Binding-site contacts:
Ligand atom C1 contacts residue VAL414 of chain 1.A at 4.3 Å (hydrophobic).
Ligand atom O7 contacts residue SER381 of chain 1.A at 4.3 Å.
Ligand atom C1 contacts residue ARG412 of chain 1.A at 3.8 Å.
Ligand atom O7 contacts residue ASN301 of chain 1.A at 4.1 Å.
Ligand atom C7 contacts residue ASN301 of chain 1.A at 4.3 Å.
Ligand atom C8 contacts residue SER303 of chain 1.A at 3.6 Å.
Ligand atom C2 contacts residue GLN263 of chain 1.A at 4.1 Å.
Ligand atom C1 contacts residue ASN265 of chain 1.A at 1.4 Å.
Ligand atom C4 contacts residue ASN265 of chain 1.A at 4.2 Å.
Ligand atom C8 contacts residue ILE302 of chain 1.A at 4.0 Å (hydrophobic).
Ligand atom O7 contacts residue ASN265 of chain 1.A at 3.6 Å (h-bond).
Ligand atom N2 contacts residue ASN265 of chain 1.A at 2.9 Å (h-bond).
Ligand atom C8 contacts residue ASN265 of chain 1.A at 4.1 Å.
Ligand atom O5 contacts residue VAL414 of chain 1.A at 4.3 Å.
Ligand atom C5 contacts residue GLN263 of chain 1.A at 4.3 Å.
Ligand atom N2 contacts residue GLN263 of chain 1.A at 4.0 Å.
Ligand atom C1 contacts residue GLN263 of chain 1.A at 4.0 Å.
Ligand atom C5 contacts residue ARG412 of chain 1.A at 3.9 Å.
Ligand atom C5 contacts residue ASN265 of chain 1.A at 3.7 Å.
Ligand atom O5 contacts residue ASN265 of chain 1.A at 2.4 Å (h-bond).
Ligand atom C8 contacts residue GLN263 of chain 1.A at 4.2 Å.
Ligand atom C3 contacts residue ASN265 of chain 1.A at 3.7 Å.
Ligand atom C8 contacts residue ASN301 of chain 1.A at 3.4 Å.
Ligand atom C7 contacts residue ASN265 of chain 1.A at 3.4 Å.
Ligand atom C3 contacts residue GLN263 of chain 1.A at 3.7 Å.
Ligand atom C6 contacts residue ARG412 of chain 1.A at 3.7 Å.
Ligand atom C4 contacts residue GLN263 of chain 1.A at 4.5 Å.
Ligand atom O6 contacts residue ARG412 of chain 1.A at 3.2 Å (salt-bridge).
Ligand atom O5 contacts residue ARG412 of chain 1.A at 2.9 Å (salt-bridge).
Ligand atom C2 contacts residue ASN265 of chain 1.A at 2.4 Å.

Sequence of chain 1.A:
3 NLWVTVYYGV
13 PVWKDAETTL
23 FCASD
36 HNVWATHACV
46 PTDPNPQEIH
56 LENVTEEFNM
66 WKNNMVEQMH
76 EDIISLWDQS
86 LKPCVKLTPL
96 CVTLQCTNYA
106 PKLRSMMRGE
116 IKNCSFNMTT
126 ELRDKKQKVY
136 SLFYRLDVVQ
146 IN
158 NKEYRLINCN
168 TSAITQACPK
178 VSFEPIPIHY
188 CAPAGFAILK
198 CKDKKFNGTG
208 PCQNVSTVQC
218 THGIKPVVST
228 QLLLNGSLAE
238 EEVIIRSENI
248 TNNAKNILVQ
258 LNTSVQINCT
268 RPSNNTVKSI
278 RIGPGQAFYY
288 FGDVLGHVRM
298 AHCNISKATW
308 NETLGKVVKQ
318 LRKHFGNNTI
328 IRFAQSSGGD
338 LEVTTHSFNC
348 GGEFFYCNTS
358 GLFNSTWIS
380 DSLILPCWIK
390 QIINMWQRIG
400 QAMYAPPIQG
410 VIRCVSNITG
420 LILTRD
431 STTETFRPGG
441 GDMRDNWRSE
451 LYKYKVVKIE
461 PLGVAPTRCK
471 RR

A small-molecule ligand and the protein it binds are described below.
Small molecule (SMILES): CC(=O)N[C@@H]1[C@@H](O)[C@H](O)[C@@H](CO)O[C@H]1O